Sequence of chain 1.A:
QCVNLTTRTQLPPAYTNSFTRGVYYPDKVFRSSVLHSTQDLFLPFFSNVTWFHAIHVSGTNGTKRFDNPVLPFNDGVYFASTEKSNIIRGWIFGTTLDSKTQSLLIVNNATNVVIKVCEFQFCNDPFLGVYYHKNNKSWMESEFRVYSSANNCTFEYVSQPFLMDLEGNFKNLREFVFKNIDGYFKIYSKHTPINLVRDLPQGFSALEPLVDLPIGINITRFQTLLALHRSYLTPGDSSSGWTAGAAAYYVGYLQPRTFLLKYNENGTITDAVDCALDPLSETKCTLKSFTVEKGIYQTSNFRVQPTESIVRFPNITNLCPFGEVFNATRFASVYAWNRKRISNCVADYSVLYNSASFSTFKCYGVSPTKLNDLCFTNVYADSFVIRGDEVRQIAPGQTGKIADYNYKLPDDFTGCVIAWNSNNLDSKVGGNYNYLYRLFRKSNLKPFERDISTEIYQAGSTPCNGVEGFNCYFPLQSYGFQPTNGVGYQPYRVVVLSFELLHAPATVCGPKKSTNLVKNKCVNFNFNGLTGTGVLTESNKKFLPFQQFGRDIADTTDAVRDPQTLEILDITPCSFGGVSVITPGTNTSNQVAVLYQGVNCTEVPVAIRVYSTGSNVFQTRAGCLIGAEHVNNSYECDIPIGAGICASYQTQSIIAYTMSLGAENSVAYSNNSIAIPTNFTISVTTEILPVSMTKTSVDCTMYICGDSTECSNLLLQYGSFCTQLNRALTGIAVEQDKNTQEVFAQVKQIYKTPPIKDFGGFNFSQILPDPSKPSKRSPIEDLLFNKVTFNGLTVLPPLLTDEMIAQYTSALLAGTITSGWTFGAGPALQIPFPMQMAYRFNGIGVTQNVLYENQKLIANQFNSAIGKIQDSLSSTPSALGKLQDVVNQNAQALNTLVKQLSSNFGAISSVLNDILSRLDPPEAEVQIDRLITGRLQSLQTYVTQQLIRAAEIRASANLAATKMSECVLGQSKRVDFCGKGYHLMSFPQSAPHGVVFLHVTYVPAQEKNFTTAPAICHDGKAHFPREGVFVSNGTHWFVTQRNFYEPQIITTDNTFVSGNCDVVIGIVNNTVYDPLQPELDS

This protein binds this small molecule.
Small molecule (SMILES): CC(=O)N[C@@H]1[C@@H](O)[C@H](O)[C@@H](CO)O[C@H]1O

Binding-site contacts:
Ligand atom O7 contacts residue ASN61 of chain 1.A at 3.2 Å (h-bond).
Ligand atom C1 contacts residue ASN61 of chain 1.A at 1.4 Å.
Ligand atom C5 contacts residue GLY59 of chain 1.A at 3.9 Å.
Ligand atom C5 contacts residue ASN61 of chain 1.A at 3.8 Å.
Ligand atom C6 contacts residue GLY59 of chain 1.A at 3.5 Å.
Ligand atom N2 contacts residue ASN61 of chain 1.A at 2.4 Å (h-bond).
Ligand atom C6 contacts residue THR60 of chain 1.A at 3.7 Å.
Ligand atom C7 contacts residue ASN61 of chain 1.A at 2.9 Å.
Ligand atom O5 contacts residue GLY59 of chain 1.A at 4.3 Å.
Ligand atom O5 contacts residue ASN61 of chain 1.A at 2.6 Å (h-bond).
Ligand atom O5 contacts residue THR60 of chain 1.A at 4.0 Å.
Ligand atom C4 contacts residue ASN61 of chain 1.A at 4.2 Å.
Ligand atom C2 contacts residue ASN61 of chain 1.A at 2.2 Å.
Ligand atom C8 contacts residue ASN61 of chain 1.A at 4.0 Å.
Ligand atom C5 contacts residue THR60 of chain 1.A at 4.2 Å.
Ligand atom C3 contacts residue ASN61 of chain 1.A at 3.6 Å.